Sequence of chain 1.A:
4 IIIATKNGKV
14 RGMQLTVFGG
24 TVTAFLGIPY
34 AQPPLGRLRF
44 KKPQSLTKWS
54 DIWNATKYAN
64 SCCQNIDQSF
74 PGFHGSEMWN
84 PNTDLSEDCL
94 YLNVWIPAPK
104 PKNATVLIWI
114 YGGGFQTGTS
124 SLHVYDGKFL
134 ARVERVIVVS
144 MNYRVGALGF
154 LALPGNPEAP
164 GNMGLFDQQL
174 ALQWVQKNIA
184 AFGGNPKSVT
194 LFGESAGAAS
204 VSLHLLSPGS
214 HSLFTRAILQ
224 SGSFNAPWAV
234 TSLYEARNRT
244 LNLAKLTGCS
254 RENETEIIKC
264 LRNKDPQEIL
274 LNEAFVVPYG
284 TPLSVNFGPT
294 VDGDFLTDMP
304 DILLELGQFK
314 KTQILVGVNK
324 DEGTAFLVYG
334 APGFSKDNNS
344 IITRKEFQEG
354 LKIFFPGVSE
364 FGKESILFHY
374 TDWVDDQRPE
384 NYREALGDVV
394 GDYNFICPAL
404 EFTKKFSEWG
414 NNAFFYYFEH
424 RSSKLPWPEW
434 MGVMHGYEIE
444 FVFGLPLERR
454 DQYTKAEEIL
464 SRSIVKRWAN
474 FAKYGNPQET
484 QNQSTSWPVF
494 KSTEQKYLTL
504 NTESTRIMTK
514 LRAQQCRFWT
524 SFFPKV

Binding-site contacts:
Ligand atom O5 contacts residue ASN485 of chain 1.A at 2.4 Å (h-bond).
Ligand atom N2 contacts residue ARG465 of chain 1.A at 4.4 Å.
Ligand atom C1 contacts residue ASN485 of chain 1.A at 1.4 Å.
Ligand atom C4 contacts residue ASN485 of chain 1.A at 4.2 Å.
Ligand atom C2 contacts residue ASN485 of chain 1.A at 2.4 Å.
Ligand atom N2 contacts residue ASN485 of chain 1.A at 2.9 Å (h-bond).
Ligand atom O7 contacts residue ASN485 of chain 1.A at 3.4 Å (h-bond).
Ligand atom O3 contacts residue ARG465 of chain 1.A at 3.9 Å.
Ligand atom C7 contacts residue ARG465 of chain 1.A at 3.9 Å.
Ligand atom C8 contacts residue ARG465 of chain 1.A at 4.0 Å.
Ligand atom O7 contacts residue ARG465 of chain 1.A at 3.8 Å.
Ligand atom C7 contacts residue GLU482 of chain 1.A at 4.1 Å.
Ligand atom O7 contacts residue GLU482 of chain 1.A at 4.4 Å.
Ligand atom C8 contacts residue GLU482 of chain 1.A at 3.5 Å.
Ligand atom C8 contacts residue LYS469 of chain 1.A at 4.0 Å.
Ligand atom C5 contacts residue ASN485 of chain 1.A at 3.7 Å.
Ligand atom C3 contacts residue ASN485 of chain 1.A at 3.8 Å.
Ligand atom O7 contacts residue SER466 of chain 1.A at 4.4 Å.
Ligand atom C7 contacts residue ASN485 of chain 1.A at 3.4 Å.

This small molecule binds to this protein.
Small molecule (SMILES): CC(=O)N[C@@H]1[C@@H](O)[C@H](O)[C@@H](CO)O[C@H]1O